Binding-site contacts:
Ligand atom C2 contacts residue ASN471 of chain 1.A at 2.5 Å.
Ligand atom C3 contacts residue ASN471 of chain 1.A at 3.8 Å.
Ligand atom C5 contacts residue ASN471 of chain 1.A at 3.7 Å.
Ligand atom C4 contacts residue ASN471 of chain 1.A at 4.2 Å.
Ligand atom C7 contacts residue ASN471 of chain 1.A at 3.8 Å.
Ligand atom N2 contacts residue ASN471 of chain 1.A at 2.9 Å (h-bond).
Ligand atom O5 contacts residue ASN471 of chain 1.A at 2.4 Å (h-bond).
Ligand atom C1 contacts residue ASN471 of chain 1.A at 1.4 Å.
Ligand atom C8 contacts residue ASN471 of chain 1.A at 4.2 Å.

Sequence of chain 1.A:
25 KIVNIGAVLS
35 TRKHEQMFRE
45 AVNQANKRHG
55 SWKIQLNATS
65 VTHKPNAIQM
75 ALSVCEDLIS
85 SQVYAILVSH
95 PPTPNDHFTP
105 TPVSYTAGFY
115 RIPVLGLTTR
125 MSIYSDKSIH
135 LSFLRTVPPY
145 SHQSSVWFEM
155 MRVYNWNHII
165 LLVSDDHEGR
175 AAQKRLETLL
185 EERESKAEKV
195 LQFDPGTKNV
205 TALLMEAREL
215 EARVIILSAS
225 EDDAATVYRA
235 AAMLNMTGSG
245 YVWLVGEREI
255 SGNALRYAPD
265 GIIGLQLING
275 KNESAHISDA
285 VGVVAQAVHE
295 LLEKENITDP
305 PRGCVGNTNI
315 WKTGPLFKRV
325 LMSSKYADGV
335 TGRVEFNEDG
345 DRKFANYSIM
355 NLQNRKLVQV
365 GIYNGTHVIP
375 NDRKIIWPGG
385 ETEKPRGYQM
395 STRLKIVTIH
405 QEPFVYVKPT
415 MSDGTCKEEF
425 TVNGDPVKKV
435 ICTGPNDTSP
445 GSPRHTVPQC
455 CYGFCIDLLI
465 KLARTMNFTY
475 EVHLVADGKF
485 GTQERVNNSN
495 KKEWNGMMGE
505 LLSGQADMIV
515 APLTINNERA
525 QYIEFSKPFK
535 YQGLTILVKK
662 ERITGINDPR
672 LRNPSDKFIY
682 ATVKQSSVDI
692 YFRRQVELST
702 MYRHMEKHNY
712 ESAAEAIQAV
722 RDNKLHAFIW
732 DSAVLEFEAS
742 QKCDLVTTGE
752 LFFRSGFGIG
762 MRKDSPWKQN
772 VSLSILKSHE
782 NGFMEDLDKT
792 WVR

A protein and the small-molecule ligand that binds it are described below.
Small molecule (SMILES): CC(=O)N[C@H]1[C@H](O[C@H]2[C@H](O)[C@@H](NC(C)=O)CO[C@@H]2CO)O[C@H](CO)[C@@H](O)[C@@H]1O